Sequence of chain 4.D:
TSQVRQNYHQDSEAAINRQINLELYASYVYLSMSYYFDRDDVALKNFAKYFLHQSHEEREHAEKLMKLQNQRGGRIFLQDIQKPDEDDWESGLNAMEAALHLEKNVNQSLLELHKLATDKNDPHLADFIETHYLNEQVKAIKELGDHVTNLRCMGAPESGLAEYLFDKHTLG

Binding-site contacts:
Ligand atom C21 contacts residue CYS157 of chain 4.D at 2.8 Å (hydrophobic).
Ligand atom C18 contacts residue CYS157 of chain 4.D at 2.8 Å (hydrophobic).
Ligand atom N17 contacts residue CYS157 of chain 4.D at 3.9 Å.
Ligand atom C20 contacts residue CYS157 of chain 4.D at 1.8 Å (hydrophobic).
Ligand atom O19 contacts residue CYS157 of chain 4.D at 3.2 Å (h-bond).
Ligand atom C22 contacts residue CYS157 of chain 4.D at 4.0 Å (hydrophobic).
Ligand atom O19 contacts residue GLY164 of chain 4.C at 4.3 Å.

The small molecule below binds the protein below.
Small molecule (SMILES): CCCCSC(=S)SC(C)(C)C(=O)NCCN1C(=O)CCC1=O

Sequence of chain 4.C:
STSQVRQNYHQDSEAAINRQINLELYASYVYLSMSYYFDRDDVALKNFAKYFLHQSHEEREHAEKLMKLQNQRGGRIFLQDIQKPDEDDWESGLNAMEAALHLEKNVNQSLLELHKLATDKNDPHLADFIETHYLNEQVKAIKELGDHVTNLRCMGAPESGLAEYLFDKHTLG